Binding-site contacts:
Ligand atom C7 contacts residue NAG1 of chain 1.ZA at 4.4 Å.
Ligand atom C6 contacts residue ASN361 of chain 1.G at 4.5 Å.
Ligand atom C2 contacts residue ASN361 of chain 1.G at 2.3 Å.
Ligand atom O5 contacts residue ASN361 of chain 1.G at 2.1 Å (h-bond).
Ligand atom N2 contacts residue ASN361 of chain 1.G at 2.8 Å (h-bond).
Ligand atom C8 contacts residue NAG2 of chain 1.ZA at 3.7 Å.
Ligand atom C3 contacts residue ASN361 of chain 1.G at 3.6 Å.
Ligand atom O7 contacts residue SER357 of chain 1.G at 4.2 Å.
Ligand atom C8 contacts residue SER357 of chain 1.G at 3.9 Å.
Ligand atom C5 contacts residue ASN361 of chain 1.G at 3.5 Å.
Ligand atom C1 contacts residue ASN361 of chain 1.G at 1.4 Å.
Ligand atom O6 contacts residue ASN361 of chain 1.G at 4.4 Å.
Ligand atom C7 contacts residue SER357 of chain 1.G at 4.2 Å.
Ligand atom O7 contacts residue GLY358 of chain 1.G at 4.4 Å.
Ligand atom C8 contacts residue NAG1 of chain 1.YA at 4.3 Å.
Ligand atom C4 contacts residue ASN361 of chain 1.G at 4.0 Å.
Ligand atom C8 contacts residue NAG1 of chain 1.ZA at 3.3 Å.
Ligand atom C7 contacts residue ASN361 of chain 1.G at 3.6 Å.
Ligand atom N2 contacts residue NAG2 of chain 1.ZA at 4.5 Å.
Ligand atom O7 contacts residue ASN361 of chain 1.G at 4.0 Å.
Ligand atom C7 contacts residue NAG2 of chain 1.ZA at 4.4 Å.

Sequence of chain 1.G:
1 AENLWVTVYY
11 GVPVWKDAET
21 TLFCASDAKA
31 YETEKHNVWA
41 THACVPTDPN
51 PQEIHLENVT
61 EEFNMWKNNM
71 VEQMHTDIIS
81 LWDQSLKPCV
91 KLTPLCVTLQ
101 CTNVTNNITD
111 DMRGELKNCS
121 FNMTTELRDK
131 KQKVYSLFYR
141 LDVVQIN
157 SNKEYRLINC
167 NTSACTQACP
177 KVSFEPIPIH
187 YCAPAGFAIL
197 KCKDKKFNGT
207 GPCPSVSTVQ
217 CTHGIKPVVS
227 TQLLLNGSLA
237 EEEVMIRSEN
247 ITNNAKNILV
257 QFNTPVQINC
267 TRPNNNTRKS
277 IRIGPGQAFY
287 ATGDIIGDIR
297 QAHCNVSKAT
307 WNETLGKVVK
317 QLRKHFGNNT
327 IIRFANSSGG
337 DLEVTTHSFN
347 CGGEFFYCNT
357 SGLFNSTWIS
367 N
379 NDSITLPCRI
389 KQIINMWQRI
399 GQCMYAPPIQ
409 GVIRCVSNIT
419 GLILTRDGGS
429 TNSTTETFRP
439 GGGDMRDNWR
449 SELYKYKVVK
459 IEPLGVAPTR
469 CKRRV

A protein and the small-molecule ligand that binds it are described below.
Small molecule (SMILES): CC(=O)N[C@H]1[C@H](O[C@H]2[C@H](O)[C@@H](NC(C)=O)CO[C@@H]2CO)O[C@H](CO)[C@@H](O)[C@@H]1O